A small-molecule ligand and the protein it binds are described below.
Small molecule (SMILES): CC(C)C[C@H](NC(=O)[C@H](CCC(N)=O)NC(=O)[C@H](C)NC(=O)[C@H](Cc1ccccc1)NC(=O)[C@H](CO)NC(=O)[C@H](CCC(=O)O)NC(=O)[C@@H](N)[C@@H](C)O)C(=O)N[C@@H](Cc1ccccc1)C(=O)N[C@H](C=O)CCC(=O)O

Binding-site contacts:
Ligand atom CG contacts residue ARG7 of chain 1.J at 3.8 Å.
Ligand atom O contacts residue PHE32 of chain 1.J at 3.3 Å.
Ligand atom OE1 contacts residue PHE32 of chain 1.J at 4.3 Å.
Ligand atom O contacts residue PHE32 of chain 1.J at 4.0 Å.
Ligand atom C contacts residue PHE32 of chain 1.J at 4.0 Å (hydrophobic).
Ligand atom CD contacts residue ARG35 of chain 1.J at 4.0 Å.
Ligand atom CD2 contacts residue ARG7 of chain 1.J at 3.1 Å.
Ligand atom CE2 contacts residue MET6 of chain 1.J at 3.4 Å (hydrophobic).
Ligand atom CE2 contacts residue ARG7 of chain 1.J at 3.6 Å.
Ligand atom CZ contacts residue GLU44 of chain 1.J at 4.5 Å.
Ligand atom OE1 contacts residue ARG35 of chain 1.J at 3.2 Å (salt-bridge).
Ligand atom CZ contacts residue MET6 of chain 1.J at 3.8 Å (hydrophobic).
Ligand atom CA contacts residue PHE32 of chain 1.J at 4.3 Å (hydrophobic).
Ligand atom CD2 contacts residue MET6 of chain 1.J at 4.4 Å (hydrophobic).
Ligand atom O contacts residue PHE32 of chain 1.J at 4.5 Å.
Ligand atom CB contacts residue ARG7 of chain 1.J at 3.9 Å.
Ligand atom CD1 contacts residue LEU10 of chain 1.J at 3.6 Å (hydrophobic).
Ligand atom C contacts residue PHE32 of chain 1.J at 4.2 Å (hydrophobic).
Ligand atom CD1 contacts residue GLU44 of chain 1.J at 4.2 Å.
Ligand atom CE1 contacts residue GLU44 of chain 1.J at 3.5 Å.

Sequence of chain 1.J:
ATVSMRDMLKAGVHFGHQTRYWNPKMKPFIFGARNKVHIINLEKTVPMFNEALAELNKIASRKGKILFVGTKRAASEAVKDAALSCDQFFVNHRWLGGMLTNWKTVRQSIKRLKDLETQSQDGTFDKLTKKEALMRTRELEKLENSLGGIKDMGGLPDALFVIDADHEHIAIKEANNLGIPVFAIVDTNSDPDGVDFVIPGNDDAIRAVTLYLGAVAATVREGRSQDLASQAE